Binding-site contacts:
Ligand atom C6 contacts residue ASN318 of chain 1.D at 3.8 Å.
Ligand atom O5 contacts residue ASN318 of chain 1.D at 3.3 Å (h-bond).
Ligand atom O6 contacts residue THR194 of chain 1.D at 2.5 Å (h-bond).
Ligand atom C5 contacts residue ASN318 of chain 1.D at 3.5 Å.
Ligand atom O7 contacts residue ASN192 of chain 1.D at 2.8 Å (h-bond).
Ligand atom C7 contacts residue ASN192 of chain 1.D at 3.1 Å.
Ligand atom C3 contacts residue ASN192 of chain 1.D at 3.8 Å.
Ligand atom N2 contacts residue ASN192 of chain 1.D at 2.9 Å (h-bond).
Ligand atom C8 contacts residue GLU190 of chain 1.D at 4.4 Å.
Ligand atom O4 contacts residue LYS316 of chain 1.D at 3.7 Å.
Ligand atom C8 contacts residue ASN192 of chain 1.D at 4.3 Å.
Ligand atom C5 contacts residue ASN192 of chain 1.D at 3.6 Å.
Ligand atom C2 contacts residue ASN192 of chain 1.D at 2.5 Å.
Ligand atom C6 contacts residue THR194 of chain 1.D at 3.2 Å.
Ligand atom O6 contacts residue GLU213 of chain 1.D at 4.0 Å.
Ligand atom O5 contacts residue THR194 of chain 1.D at 3.5 Å (h-bond).
Ligand atom C5 contacts residue THR194 of chain 1.D at 3.7 Å.
Ligand atom C1 contacts residue THR194 of chain 1.D at 4.5 Å.
Ligand atom C1 contacts residue ASN192 of chain 1.D at 1.4 Å.
Ligand atom O6 contacts residue ASN318 of chain 1.D at 3.7 Å.
Ligand atom O5 contacts residue ASN192 of chain 1.D at 2.3 Å (h-bond).
Ligand atom O6 contacts residue ASN192 of chain 1.D at 4.5 Å.
Ligand atom C1 contacts residue ASN318 of chain 1.D at 3.5 Å.
Ligand atom O5 contacts residue GLU213 of chain 1.D at 4.2 Å.
Ligand atom C4 contacts residue ASN192 of chain 1.D at 4.2 Å.

This protein binds this small molecule.
Small molecule (SMILES): CC(=O)N[C@@H]1[C@@H](O)[C@H](O)[C@@H](CO)O[C@H]1O

Sequence of chain 1.D:
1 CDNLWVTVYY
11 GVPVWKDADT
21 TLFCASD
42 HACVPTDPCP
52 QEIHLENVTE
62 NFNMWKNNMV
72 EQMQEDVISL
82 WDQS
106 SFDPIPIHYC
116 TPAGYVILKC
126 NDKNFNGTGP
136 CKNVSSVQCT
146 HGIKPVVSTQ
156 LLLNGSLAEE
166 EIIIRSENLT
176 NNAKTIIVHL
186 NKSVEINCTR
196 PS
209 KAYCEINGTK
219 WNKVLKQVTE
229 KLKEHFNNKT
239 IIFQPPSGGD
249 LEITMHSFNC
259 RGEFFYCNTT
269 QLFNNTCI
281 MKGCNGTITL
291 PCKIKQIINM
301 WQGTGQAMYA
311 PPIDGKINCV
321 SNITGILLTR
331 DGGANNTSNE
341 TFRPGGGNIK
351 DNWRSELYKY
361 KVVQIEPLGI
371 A